Binding-site contacts:
Ligand atom C4 contacts residue PRO402 of chain 1.A at 4.1 Å (hydrophobic).
Ligand atom C20 contacts residue LEU550 of chain 1.B at 4.4 Å (hydrophobic).
Ligand atom C11 contacts residue LEU549 of chain 1.B at 4.3 Å (hydrophobic).
Ligand atom C16 contacts residue ILE410 of chain 1.A at 3.8 Å (hydrophobic).
Ligand atom C22 contacts residue ILE410 of chain 1.A at 4.4 Å (hydrophobic).
Ligand atom C15 contacts residue ILE410 of chain 1.A at 3.9 Å (hydrophobic).
Ligand atom O1 contacts residue PHE192 of chain 1.A at 4.0 Å.
Ligand atom C10 contacts residue PRO402 of chain 1.A at 4.2 Å (hydrophobic).
Ligand atom C19 contacts residue PRO402 of chain 1.A at 2.8 Å (hydrophobic).
Ligand atom C19 contacts residue ALA407 of chain 1.A at 4.5 Å (hydrophobic).
Ligand atom C13 contacts residue LEU549 of chain 1.B at 4.5 Å (hydrophobic).
Ligand atom C12 contacts residue LEU549 of chain 1.B at 4.2 Å (hydrophobic).
Ligand atom C2 contacts residue PHE192 of chain 1.A at 3.9 Å (hydrophobic).
Ligand atom C20 contacts residue VAL411 of chain 1.A at 4.2 Å (hydrophobic).
Ligand atom C18 contacts residue LEU549 of chain 1.B at 3.6 Å (hydrophobic).
Ligand atom C18 contacts residue ALA407 of chain 1.A at 3.3 Å (hydrophobic).
Ligand atom C21 contacts residue LEU550 of chain 1.B at 3.2 Å (hydrophobic).
Ligand atom C22 contacts residue VAL411 of chain 1.A at 4.1 Å (hydrophobic).
Ligand atom O1 contacts residue PRO402 of chain 1.A at 4.4 Å.
Ligand atom C11 contacts residue VAL546 of chain 1.B at 4.4 Å (hydrophobic).
Ligand atom C12 contacts residue LEU550 of chain 1.B at 4.2 Å (hydrophobic).

Sequence of chain 1.A:
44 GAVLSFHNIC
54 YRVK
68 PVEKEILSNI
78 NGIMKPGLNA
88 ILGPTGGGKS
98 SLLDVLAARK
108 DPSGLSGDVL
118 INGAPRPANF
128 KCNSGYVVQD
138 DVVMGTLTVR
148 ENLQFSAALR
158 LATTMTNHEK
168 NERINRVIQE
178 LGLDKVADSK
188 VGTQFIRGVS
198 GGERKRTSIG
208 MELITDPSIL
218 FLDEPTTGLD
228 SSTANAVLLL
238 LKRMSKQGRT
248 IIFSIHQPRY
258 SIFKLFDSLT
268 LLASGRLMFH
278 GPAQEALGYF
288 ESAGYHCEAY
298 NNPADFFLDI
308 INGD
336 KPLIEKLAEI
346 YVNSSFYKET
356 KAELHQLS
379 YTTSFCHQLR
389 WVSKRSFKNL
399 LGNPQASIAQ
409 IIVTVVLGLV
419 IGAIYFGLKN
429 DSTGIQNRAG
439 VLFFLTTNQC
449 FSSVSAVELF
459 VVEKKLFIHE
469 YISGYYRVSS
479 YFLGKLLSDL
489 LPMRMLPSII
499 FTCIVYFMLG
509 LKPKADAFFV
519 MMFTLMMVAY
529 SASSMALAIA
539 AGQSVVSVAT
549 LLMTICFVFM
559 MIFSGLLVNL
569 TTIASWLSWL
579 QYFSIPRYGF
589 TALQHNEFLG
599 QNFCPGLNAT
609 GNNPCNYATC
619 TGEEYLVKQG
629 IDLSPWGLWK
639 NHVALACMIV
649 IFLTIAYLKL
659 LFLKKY

A protein and the small-molecule ligand that binds it are described below.
Small molecule (SMILES): CC(C)CCC[C@@H](C)[C@H]1CC[C@H]2[C@@H]3CC=C4C[C@@H](O)CC[C@]4(C)[C@H]3CC[C@]12C

Sequence of chain 1.B:
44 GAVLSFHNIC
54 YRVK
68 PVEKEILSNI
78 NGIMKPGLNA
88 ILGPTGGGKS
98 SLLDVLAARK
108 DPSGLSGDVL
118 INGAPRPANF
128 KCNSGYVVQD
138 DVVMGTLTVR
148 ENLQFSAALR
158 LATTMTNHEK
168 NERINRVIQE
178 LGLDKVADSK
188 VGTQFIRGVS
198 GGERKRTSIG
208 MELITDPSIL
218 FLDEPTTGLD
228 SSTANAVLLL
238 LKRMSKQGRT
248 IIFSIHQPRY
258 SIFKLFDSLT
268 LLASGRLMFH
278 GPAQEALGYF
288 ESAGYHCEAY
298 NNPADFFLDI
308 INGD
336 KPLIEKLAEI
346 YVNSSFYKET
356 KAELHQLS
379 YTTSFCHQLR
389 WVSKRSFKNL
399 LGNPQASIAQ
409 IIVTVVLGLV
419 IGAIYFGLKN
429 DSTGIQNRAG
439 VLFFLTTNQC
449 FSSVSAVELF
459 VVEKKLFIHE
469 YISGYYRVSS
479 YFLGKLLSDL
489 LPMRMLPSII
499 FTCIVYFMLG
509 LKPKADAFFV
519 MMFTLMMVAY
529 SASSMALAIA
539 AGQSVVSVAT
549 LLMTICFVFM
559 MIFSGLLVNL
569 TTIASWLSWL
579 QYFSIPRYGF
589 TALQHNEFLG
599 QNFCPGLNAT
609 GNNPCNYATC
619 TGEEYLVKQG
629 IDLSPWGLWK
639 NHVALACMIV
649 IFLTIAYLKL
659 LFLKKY